A small-molecule ligand and the protein it binds are described below.
Small molecule (SMILES): NC(=O)c1ccc(-c2cc([C@H]3C[C@@H]4CC[C@H]3N4)cnc2F)cc1

Binding-site contacts:
Ligand atom C15 contacts residue MET133 of chain 1.I at 3.8 Å (hydrophobic).
Ligand atom O contacts residue VAL125 of chain 1.I at 3.3 Å.
Ligand atom C4 contacts residue TYR212 of chain 1.H at 3.6 Å (hydrophobic).
Ligand atom O contacts residue THR127 of chain 1.I at 3.7 Å.
Ligand atom N1 contacts residue VAL165 of chain 1.H at 3.7 Å.
Ligand atom C13 contacts residue PO41 of chain 1.EB at 3.6 Å.
Ligand atom N2 contacts residue ASP94 of chain 1.I at 3.9 Å.
Ligand atom C13 contacts residue ARG96 of chain 1.I at 3.8 Å.
Ligand atom C7 contacts residue ILE135 of chain 1.I at 3.7 Å (hydrophobic).
Ligand atom C16 contacts residue MET133 of chain 1.I at 3.9 Å (hydrophobic).
Ligand atom C12 contacts residue TYR212 of chain 1.H at 3.4 Å (hydrophobic).
Ligand atom C14 contacts residue VAL125 of chain 1.I at 3.7 Å (hydrophobic).
Ligand atom C15 contacts residue VAL125 of chain 1.I at 3.7 Å (hydrophobic).
Ligand atom C5 contacts residue TRP164 of chain 1.H at 3.6 Å (hydrophobic).
Ligand atom C6 contacts residue TRP164 of chain 1.H at 3.4 Å (hydrophobic).
Ligand atom C16 contacts residue VAL125 of chain 1.I at 3.8 Å (hydrophobic).
Ligand atom F contacts residue VAL125 of chain 1.I at 3.6 Å.
Ligand atom C10 contacts residue ILE135 of chain 1.I at 3.8 Å (hydrophobic).
Ligand atom N contacts residue TYR110 of chain 1.H at 3.2 Å (h-bond).
Ligand atom C contacts residue TYR205 of chain 1.H at 3.6 Å (hydrophobic).
Ligand atom N2 contacts residue PO41 of chain 1.EB at 3.0 Å (h-bond).
Ligand atom C10 contacts residue TRP164 of chain 1.H at 3.2 Å (hydrophobic).
Ligand atom C1 contacts residue TYR72 of chain 1.I at 3.7 Å (hydrophobic).
Ligand atom C8 contacts residue ILE135 of chain 1.I at 3.7 Å (hydrophobic).
Ligand atom O contacts residue ASP94 of chain 1.I at 3.9 Å.
Ligand atom N1 contacts residue TRP164 of chain 1.H at 3.9 Å.
Ligand atom C contacts residue TYR110 of chain 1.H at 3.8 Å (hydrophobic).
Ligand atom N contacts residue TRP164 of chain 1.H at 2.9 Å (h-bond).
Ligand atom C4 contacts residue TRP164 of chain 1.H at 3.4 Å (hydrophobic).
Ligand atom C5 contacts residue TYR110 of chain 1.H at 3.2 Å (hydrophobic).
Ligand atom C7 contacts residue TYR212 of chain 1.H at 3.8 Å (hydrophobic).
Ligand atom C3 contacts residue TRP164 of chain 1.H at 3.7 Å (hydrophobic).
Ligand atom C6 contacts residue ILE135 of chain 1.I at 3.8 Å (hydrophobic).
Ligand atom C3 contacts residue CYS207 of chain 1.H at 3.9 Å (hydrophobic).
Ligand atom C12 contacts residue ARG96 of chain 1.I at 3.9 Å.
Ligand atom C17 contacts residue VAL125 of chain 1.I at 3.7 Å (hydrophobic).
Ligand atom C2 contacts residue TRP164 of chain 1.H at 3.7 Å (hydrophobic).
Ligand atom C11 contacts residue VAL125 of chain 1.I at 3.9 Å (hydrophobic).
Ligand atom N1 contacts residue ILE135 of chain 1.I at 3.7 Å.
Ligand atom C9 contacts residue ILE135 of chain 1.I at 3.8 Å (hydrophobic).

Sequence of chain 1.I:
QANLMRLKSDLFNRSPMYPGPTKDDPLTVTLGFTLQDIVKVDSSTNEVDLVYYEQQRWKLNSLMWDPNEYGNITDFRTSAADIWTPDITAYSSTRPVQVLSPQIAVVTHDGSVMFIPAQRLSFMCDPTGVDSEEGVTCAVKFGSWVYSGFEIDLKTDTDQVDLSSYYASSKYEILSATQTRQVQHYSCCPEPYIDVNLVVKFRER

Sequence of chain 1.H:
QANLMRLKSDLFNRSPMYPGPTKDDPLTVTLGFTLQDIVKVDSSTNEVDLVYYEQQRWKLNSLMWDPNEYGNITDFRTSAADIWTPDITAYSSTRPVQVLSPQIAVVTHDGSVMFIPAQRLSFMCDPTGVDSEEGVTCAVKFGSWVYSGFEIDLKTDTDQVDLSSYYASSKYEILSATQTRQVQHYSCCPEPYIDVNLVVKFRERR